Sequence of chain 1.C:
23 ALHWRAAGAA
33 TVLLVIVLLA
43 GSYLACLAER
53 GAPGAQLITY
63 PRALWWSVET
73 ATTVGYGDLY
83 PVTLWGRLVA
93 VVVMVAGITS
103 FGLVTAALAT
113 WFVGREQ

Sequence of chain 1.B:
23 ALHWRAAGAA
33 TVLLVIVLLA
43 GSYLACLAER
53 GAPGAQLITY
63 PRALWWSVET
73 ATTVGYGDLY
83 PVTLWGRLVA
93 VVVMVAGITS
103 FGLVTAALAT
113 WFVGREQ

Sequence of chain 1.A:
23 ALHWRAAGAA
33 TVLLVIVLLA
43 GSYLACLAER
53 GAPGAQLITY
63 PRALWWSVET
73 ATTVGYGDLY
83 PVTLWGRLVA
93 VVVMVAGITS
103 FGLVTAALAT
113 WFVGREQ

Sequence of chain 1.D:
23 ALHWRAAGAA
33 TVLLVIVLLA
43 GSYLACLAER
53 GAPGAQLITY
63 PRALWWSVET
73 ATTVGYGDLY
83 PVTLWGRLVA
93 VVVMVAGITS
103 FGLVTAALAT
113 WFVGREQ

This protein binds this small molecule.
Small molecule (SMILES): CCCC[N+](CCCC)(CCCC)CCCC

Binding-site contacts:
Ligand atom C43 contacts residue THR75 of chain 1.D at 3.7 Å.
Ligand atom C41 contacts residue K1 of chain 1.E at 3.9 Å.
Ligand atom C24 contacts residue THR75 of chain 1.B at 3.5 Å.
Ligand atom C42 contacts residue THR75 of chain 1.D at 3.5 Å.
Ligand atom C21 contacts residue THR75 of chain 1.B at 3.1 Å.
Ligand atom C23 contacts residue THR75 of chain 1.B at 3.2 Å.
Ligand atom C44 contacts residue ILE100 of chain 1.A at 3.6 Å (hydrophobic).
Ligand atom C41 contacts residue THR75 of chain 1.D at 3.6 Å.
Ligand atom C33 contacts residue ILE100 of chain 1.C at 3.7 Å (hydrophobic).
Ligand atom C14 contacts residue THR75 of chain 1.A at 3.1 Å.
Ligand atom C21 contacts residue THR74 of chain 1.B at 4.1 Å.
Ligand atom C12 contacts residue ILE100 of chain 1.B at 3.3 Å (hydrophobic).
Ligand atom C33 contacts residue THR75 of chain 1.C at 3.5 Å.
Ligand atom C43 contacts residue ILE100 of chain 1.A at 3.5 Å (hydrophobic).
Ligand atom C24 contacts residue THR74 of chain 1.B at 3.6 Å.
Ligand atom C34 contacts residue THR75 of chain 1.C at 3.7 Å.
Ligand atom C22 contacts residue ILE100 of chain 1.C at 3.8 Å (hydrophobic).
Ligand atom C34 contacts residue ILE100 of chain 1.D at 4.1 Å (hydrophobic).
Ligand atom C23 contacts residue THR74 of chain 1.B at 2.9 Å.
Ligand atom C12 contacts residue THR75 of chain 1.A at 3.9 Å.
Ligand atom C41 contacts residue THR75 of chain 1.A at 3.8 Å.
Ligand atom C14 contacts residue PHE103 of chain 1.A at 3.2 Å (hydrophobic).
Ligand atom C14 contacts residue GLY99 of chain 1.A at 4.0 Å.
Ligand atom C13 contacts residue THR75 of chain 1.A at 3.6 Å.
Ligand atom C34 contacts residue THR74 of chain 1.C at 3.9 Å.
Ligand atom C24 contacts residue GLY99 of chain 1.B at 4.0 Å.
Ligand atom C43 contacts residue THR74 of chain 1.D at 3.9 Å.
Ligand atom C22 contacts residue THR75 of chain 1.B at 3.9 Å.
Ligand atom C22 contacts residue THR74 of chain 1.B at 4.1 Å.
Ligand atom C44 contacts residue PHE103 of chain 1.D at 3.9 Å (hydrophobic).
Ligand atom C24 contacts residue ILE100 of chain 1.B at 3.9 Å (hydrophobic).
Ligand atom C13 contacts residue PHE103 of chain 1.A at 3.9 Å (hydrophobic).
Ligand atom C32 contacts residue THR75 of chain 1.C at 3.8 Å.
Ligand atom C13 contacts residue ILE100 of chain 1.B at 3.9 Å (hydrophobic).
Ligand atom C34 contacts residue PHE103 of chain 1.C at 3.7 Å (hydrophobic).
Ligand atom C24 contacts residue PHE103 of chain 1.B at 3.2 Å (hydrophobic).
Ligand atom C14 contacts residue THR74 of chain 1.A at 3.5 Å.
Ligand atom C23 contacts residue ILE100 of chain 1.C at 3.3 Å (hydrophobic).
Ligand atom C13 contacts residue ILE100 of chain 1.A at 3.8 Å (hydrophobic).
Ligand atom C14 contacts residue ILE100 of chain 1.B at 3.6 Å (hydrophobic).